This protein binds this small molecule.
Small molecule (SMILES): Cc1ccc(Oc2ccccc2)c(O)c1

Binding-site contacts:
Ligand atom CAM contacts residue TYR183 of chain 1.E at 3.5 Å (hydrophobic).
Ligand atom OAB contacts residue LYS190 of chain 1.E at 3.8 Å.
Ligand atom CAH contacts residue VAL227 of chain 1.E at 3.7 Å (hydrophobic).
Ligand atom OAK contacts residue SER223 of chain 1.E at 3.7 Å.
Ligand atom CAM contacts residue NAP1 of chain 1.X at 3.4 Å.
Ligand atom CAH contacts residue PHE230 of chain 1.E at 4.0 Å (hydrophobic).
Ligand atom CAL contacts residue VAL227 of chain 1.E at 4.1 Å (hydrophobic).
Ligand atom CAJ contacts residue TYR173 of chain 1.E at 3.7 Å (hydrophobic).
Ligand atom CAA contacts residue NAP1 of chain 1.X at 3.4 Å.
Ligand atom CAH contacts residue NAP1 of chain 1.X at 3.1 Å.
Ligand atom CAC contacts residue ALA123 of chain 1.E at 3.9 Å (hydrophobic).
Ligand atom CAJ contacts residue TYR183 of chain 1.E at 3.4 Å (hydrophobic).
Ligand atom CAG contacts residue ALA121 of chain 1.E at 3.8 Å (hydrophobic).
Ligand atom CAC contacts residue LEU128 of chain 1.E at 4.0 Å (hydrophobic).
Ligand atom OAK contacts residue NAP1 of chain 1.X at 3.3 Å.
Ligand atom CAI contacts residue ALA224 of chain 1.E at 3.7 Å (hydrophobic).
Ligand atom CAE contacts residue SER223 of chain 1.E at 4.0 Å.
Ligand atom CAG contacts residue SER223 of chain 1.E at 3.4 Å.
Ligand atom CAA contacts residue TYR173 of chain 1.E at 3.5 Å (hydrophobic).
Ligand atom CAC contacts residue MET186 of chain 1.E at 3.6 Å (hydrophobic).
Ligand atom CAA contacts residue PHE230 of chain 1.E at 4.1 Å (hydrophobic).
Ligand atom CAE contacts residue PHE122 of chain 1.E at 3.9 Å (hydrophobic).
Ligand atom CAF contacts residue SER223 of chain 1.E at 3.9 Å.
Ligand atom CAN contacts residue NAP1 of chain 1.X at 3.7 Å.
Ligand atom CAE contacts residue MET186 of chain 1.E at 4.0 Å (hydrophobic).
Ligand atom CAE contacts residue ALA121 of chain 1.E at 3.7 Å (hydrophobic).
Ligand atom CAJ contacts residue NAP1 of chain 1.X at 3.4 Å.
Ligand atom CAL contacts residue NAP1 of chain 1.X at 3.2 Å.
Ligand atom CAF contacts residue VAL227 of chain 1.E at 3.7 Å (hydrophobic).
Ligand atom CAD contacts residue SER223 of chain 1.E at 4.2 Å.
Ligand atom CAD contacts residue LEU128 of chain 1.E at 3.6 Å (hydrophobic).
Ligand atom CAI contacts residue SER223 of chain 1.E at 4.2 Å.
Ligand atom OAB contacts residue NAP1 of chain 1.X at 2.6 Å (h-bond).
Ligand atom CAH contacts residue ALA224 of chain 1.E at 4.0 Å (hydrophobic).
Ligand atom CAI contacts residue NAP1 of chain 1.X at 3.4 Å.
Ligand atom CAI contacts residue VAL227 of chain 1.E at 3.8 Å (hydrophobic).
Ligand atom OAB contacts residue TYR183 of chain 1.E at 2.7 Å (h-bond).
Ligand atom CAN contacts residue SER223 of chain 1.E at 3.6 Å.
Ligand atom CAG contacts residue NAP1 of chain 1.X at 3.8 Å.
Ligand atom CAO contacts residue NAP1 of chain 1.X at 3.4 Å.

Sequence of chain 1.E:
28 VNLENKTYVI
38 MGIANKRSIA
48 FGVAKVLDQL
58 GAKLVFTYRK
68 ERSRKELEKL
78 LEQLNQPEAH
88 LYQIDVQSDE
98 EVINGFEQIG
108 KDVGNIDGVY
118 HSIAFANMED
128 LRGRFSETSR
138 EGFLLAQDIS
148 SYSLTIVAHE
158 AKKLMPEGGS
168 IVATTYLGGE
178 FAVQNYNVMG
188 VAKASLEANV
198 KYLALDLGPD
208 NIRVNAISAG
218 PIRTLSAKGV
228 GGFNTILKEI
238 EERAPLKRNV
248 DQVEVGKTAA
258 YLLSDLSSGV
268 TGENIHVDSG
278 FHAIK